Binding-site contacts:
Ligand atom C1 contacts residue ASN12 of chain 47.K at 2.2 Å.
Ligand atom O5 contacts residue ASN12 of chain 47.K at 2.8 Å (h-bond).
Ligand atom C7 contacts residue ASN12 of chain 47.K at 3.9 Å.
Ligand atom C2 contacts residue ASN12 of chain 47.K at 3.3 Å.
Ligand atom C5 contacts residue ASN12 of chain 47.K at 4.2 Å.
Ligand atom N2 contacts residue ASN12 of chain 47.K at 3.8 Å.
Ligand atom O7 contacts residue ASN12 of chain 47.K at 3.6 Å.

Sequence of chain 47.K:
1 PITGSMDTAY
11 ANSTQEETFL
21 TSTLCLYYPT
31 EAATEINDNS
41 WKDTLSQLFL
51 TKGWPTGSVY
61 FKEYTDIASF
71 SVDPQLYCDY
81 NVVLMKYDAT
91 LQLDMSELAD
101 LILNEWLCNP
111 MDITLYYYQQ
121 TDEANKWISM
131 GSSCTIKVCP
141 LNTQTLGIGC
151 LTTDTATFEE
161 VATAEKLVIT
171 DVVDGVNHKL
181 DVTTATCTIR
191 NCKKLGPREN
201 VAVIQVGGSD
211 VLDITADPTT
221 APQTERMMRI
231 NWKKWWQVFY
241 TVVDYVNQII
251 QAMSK

A small-molecule ligand and the protein it binds are described below.
Small molecule (SMILES): CC(=O)N[C@H]1[C@H](O[C@H]2[C@H](O)[C@@H](NC(C)=O)CO[C@@H]2CO)O[C@H](CO)[C@@H](O)[C@@H]1O